Sequence of chain 1.A:
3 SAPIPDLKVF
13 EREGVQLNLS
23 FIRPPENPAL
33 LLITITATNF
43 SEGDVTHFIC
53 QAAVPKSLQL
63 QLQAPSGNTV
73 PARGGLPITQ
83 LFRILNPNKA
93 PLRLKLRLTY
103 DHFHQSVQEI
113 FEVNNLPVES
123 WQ

This small molecule binds to this protein.
Small molecule (SMILES): OCCCO

Binding-site contacts:
Ligand atom C1 contacts residue ILE112 of chain 1.A at 4.0 Å (hydrophobic).
Ligand atom O3 contacts residue GLU114 of chain 1.A at 3.9 Å.
Ligand atom C3 contacts residue GLU114 of chain 1.A at 4.2 Å.
Ligand atom O1 contacts residue ILE112 of chain 1.A at 3.9 Å.